Sequence of chain 23.BA:
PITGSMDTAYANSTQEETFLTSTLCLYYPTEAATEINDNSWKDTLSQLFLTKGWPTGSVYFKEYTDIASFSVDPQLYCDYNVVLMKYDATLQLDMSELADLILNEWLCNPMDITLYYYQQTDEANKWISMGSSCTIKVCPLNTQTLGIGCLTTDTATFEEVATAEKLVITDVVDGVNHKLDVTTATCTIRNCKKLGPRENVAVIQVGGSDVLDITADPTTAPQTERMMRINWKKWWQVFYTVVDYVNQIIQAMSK

Binding-site contacts:
Ligand atom O5 contacts residue ASN19 of chain 23.BA at 2.5 Å (h-bond).
Ligand atom C5 contacts residue ASN19 of chain 23.BA at 3.5 Å.
Ligand atom C3 contacts residue ASN19 of chain 23.BA at 4.0 Å.
Ligand atom C8 contacts residue TYR17 of chain 23.BA at 4.4 Å (hydrophobic).
Ligand atom C4 contacts residue ASN19 of chain 23.BA at 4.4 Å.
Ligand atom C1 contacts residue ASN19 of chain 23.BA at 1.6 Å.
Ligand atom O7 contacts residue ASN19 of chain 23.BA at 4.2 Å.
Ligand atom C2 contacts residue ASN19 of chain 23.BA at 2.9 Å.
Ligand atom N2 contacts residue ASN19 of chain 23.BA at 3.2 Å (h-bond).
Ligand atom C7 contacts residue ASN19 of chain 23.BA at 3.8 Å.

This small molecule binds to this protein.
Small molecule (SMILES): CC(=O)N[C@H]1[C@H](O[C@H]2[C@H](O)[C@@H](NC(C)=O)CO[C@@H]2CO)O[C@H](CO)[C@@H](O)[C@@H]1O